The small molecule below binds the protein below.
Small molecule (SMILES): CC(=O)N[C@H]1[C@H](O[C@H]2[C@H](O)[C@@H](NC(C)=O)CO[C@@H]2CO)O[C@H](CO)[C@@H](O)[C@@H]1O

Sequence of chain 8.BA:
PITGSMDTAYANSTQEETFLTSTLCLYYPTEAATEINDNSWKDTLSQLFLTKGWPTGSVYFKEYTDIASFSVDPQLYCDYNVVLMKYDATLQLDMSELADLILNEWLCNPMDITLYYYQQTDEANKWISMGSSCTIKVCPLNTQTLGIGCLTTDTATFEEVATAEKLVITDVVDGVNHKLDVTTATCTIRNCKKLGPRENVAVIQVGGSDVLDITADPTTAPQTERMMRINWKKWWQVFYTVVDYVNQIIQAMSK

Binding-site contacts:
Ligand atom O5 contacts residue ASN19 of chain 8.BA at 2.5 Å (h-bond).
Ligand atom C4 contacts residue ASN19 of chain 8.BA at 4.4 Å.
Ligand atom O7 contacts residue ASN19 of chain 8.BA at 4.2 Å.
Ligand atom C7 contacts residue ASN19 of chain 8.BA at 3.8 Å.
Ligand atom C3 contacts residue ASN19 of chain 8.BA at 4.0 Å.
Ligand atom C5 contacts residue ASN19 of chain 8.BA at 3.5 Å.
Ligand atom C2 contacts residue ASN19 of chain 8.BA at 2.9 Å.
Ligand atom N2 contacts residue ASN19 of chain 8.BA at 3.2 Å (h-bond).
Ligand atom C8 contacts residue TYR17 of chain 8.BA at 4.4 Å (hydrophobic).
Ligand atom C1 contacts residue ASN19 of chain 8.BA at 1.6 Å.